This small molecule binds to this protein.
Small molecule (SMILES): Nc1ncnc2c1ncn2[C@@H]1O[C@H](CO[P](=O)(O)O[C@H]2[C@@H](O)[C@H](n3cnc4c(N)ncnc43)O[C@@H]2CO[P](=O)(O)O[C@H]2[C@@H](O)[C@H](n3cnc4c(N)ncnc43)O[C@@H]2COP(=O)(O)O)[C@@H](O)[C@H]1O

Binding-site contacts:
Ligand atom N6 contacts residue U2 of chain 25.C at 4.2 Å.
Ligand atom N6 contacts residue U3 of chain 25.C at 3.0 Å (h-bond).
Ligand atom C2 contacts residue U1 of chain 25.C at 3.5 Å.
Ligand atom N1 contacts residue U2 of chain 25.C at 3.5 Å (h-bond).
Ligand atom C2 contacts residue U3 of chain 25.C at 3.0 Å.
Ligand atom C6 contacts residue U1 of chain 25.C at 3.6 Å.
Ligand atom C6 contacts residue U3 of chain 25.C at 3.3 Å.
Ligand atom N3 contacts residue U3 of chain 25.C at 4.2 Å.
Ligand atom C6 contacts residue U2 of chain 25.C at 4.1 Å.
Ligand atom N3 contacts residue U2 of chain 25.C at 3.7 Å.
Ligand atom N6 contacts residue U1 of chain 25.C at 2.8 Å (h-bond).
Ligand atom N1 contacts residue U1 of chain 25.C at 2.8 Å (h-bond).
Ligand atom C4 contacts residue U2 of chain 25.C at 4.3 Å.
Ligand atom N1 contacts residue U3 of chain 25.C at 2.7 Å (h-bond).
Ligand atom C2 contacts residue U2 of chain 25.C at 3.2 Å.